Sequence of chain 1.A:
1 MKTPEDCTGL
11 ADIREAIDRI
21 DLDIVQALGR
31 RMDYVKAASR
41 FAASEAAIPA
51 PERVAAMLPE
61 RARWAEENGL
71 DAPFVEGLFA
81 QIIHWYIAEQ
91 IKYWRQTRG

Binding-site contacts:
Ligand atom O2 contacts residue GLN90 of chain 1.A at 3.0 Å (h-bond).
Ligand atom O2 contacts residue PYR1 of chain 1.E at 3.7 Å.
Ligand atom O1' contacts residue TYR86 of chain 1.A at 3.4 Å.
Ligand atom C6 contacts residue ILE83 of chain 1.A at 4.0 Å (hydrophobic).
Ligand atom O1' contacts residue VAL35 of chain 1.A at 3.4 Å.
Ligand atom O1' contacts residue ARG31 of chain 1.A at 2.8 Å (salt-bridge).
Ligand atom O1' contacts residue PYR1 of chain 1.E at 4.4 Å.
Ligand atom C1' contacts residue VAL35 of chain 1.A at 4.4 Å (hydrophobic).
Ligand atom C3 contacts residue GLN90 of chain 1.A at 3.5 Å.
Ligand atom C4 contacts residue ILE48 of chain 1.A at 3.2 Å (hydrophobic).
Ligand atom C2 contacts residue PYR1 of chain 1.E at 3.5 Å.
Ligand atom C4 contacts residue PRO49 of chain 1.A at 3.6 Å (hydrophobic).
Ligand atom C1' contacts residue PYR1 of chain 1.E at 4.0 Å.
Ligand atom C6 contacts residue PYR1 of chain 1.E at 3.5 Å.
Ligand atom C2 contacts residue GLN90 of chain 1.A at 3.6 Å.
Ligand atom C1 contacts residue PYR1 of chain 1.E at 3.7 Å.
Ligand atom O2 contacts residue VAL35 of chain 1.A at 3.7 Å.
Ligand atom C2 contacts residue ILE87 of chain 1.A at 3.6 Å (hydrophobic).
Ligand atom C1 contacts residue ILE87 of chain 1.A at 4.3 Å (hydrophobic).
Ligand atom C3 contacts residue PYR1 of chain 1.E at 3.4 Å.
Ligand atom C5 contacts residue ARG53 of chain 1.A at 4.2 Å.
Ligand atom C4 contacts residue ILE87 of chain 1.A at 3.9 Å (hydrophobic).
Ligand atom C4 contacts residue ALA50 of chain 1.A at 4.3 Å (hydrophobic).
Ligand atom O1' contacts residue ILE83 of chain 1.A at 4.3 Å.
Ligand atom O2' contacts residue MET57 of chain 1.A at 3.3 Å.
Ligand atom C5 contacts residue PYR1 of chain 1.E at 3.5 Å.
Ligand atom C1' contacts residue ARG31 of chain 1.A at 3.5 Å.
Ligand atom C4 contacts residue PYR1 of chain 1.E at 3.5 Å.
Ligand atom C3 contacts residue ILE87 of chain 1.A at 3.4 Å (hydrophobic).
Ligand atom C5 contacts residue PRO49 of chain 1.A at 4.1 Å (hydrophobic).
Ligand atom O2' contacts residue ARG31 of chain 1.A at 2.8 Å (salt-bridge).
Ligand atom C5 contacts residue VAL54 of chain 1.A at 4.1 Å (hydrophobic).
Ligand atom O2 contacts residue TYR86 of chain 1.A at 3.8 Å.
Ligand atom C1' contacts residue ILE83 of chain 1.A at 4.2 Å (hydrophobic).
Ligand atom O2 contacts residue ILE87 of chain 1.A at 3.8 Å.
Ligand atom O2' contacts residue ILE17 of chain 1.B at 4.1 Å.
Ligand atom O2' contacts residue ILE83 of chain 1.A at 4.2 Å.
Ligand atom C3 contacts residue ILE48 of chain 1.A at 3.4 Å (hydrophobic).
Ligand atom C6 contacts residue MET57 of chain 1.A at 3.8 Å (hydrophobic).
Ligand atom C1 contacts residue ILE83 of chain 1.A at 4.2 Å (hydrophobic).

The protein below binds the small molecule below.
Small molecule (SMILES): O=C(O)c1ccccc1O

Sequence of chain 1.B:
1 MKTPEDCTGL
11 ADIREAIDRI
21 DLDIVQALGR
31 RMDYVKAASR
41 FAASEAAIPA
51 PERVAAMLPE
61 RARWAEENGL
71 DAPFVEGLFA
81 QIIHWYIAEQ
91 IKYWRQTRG